Sequence of chain 1.A:
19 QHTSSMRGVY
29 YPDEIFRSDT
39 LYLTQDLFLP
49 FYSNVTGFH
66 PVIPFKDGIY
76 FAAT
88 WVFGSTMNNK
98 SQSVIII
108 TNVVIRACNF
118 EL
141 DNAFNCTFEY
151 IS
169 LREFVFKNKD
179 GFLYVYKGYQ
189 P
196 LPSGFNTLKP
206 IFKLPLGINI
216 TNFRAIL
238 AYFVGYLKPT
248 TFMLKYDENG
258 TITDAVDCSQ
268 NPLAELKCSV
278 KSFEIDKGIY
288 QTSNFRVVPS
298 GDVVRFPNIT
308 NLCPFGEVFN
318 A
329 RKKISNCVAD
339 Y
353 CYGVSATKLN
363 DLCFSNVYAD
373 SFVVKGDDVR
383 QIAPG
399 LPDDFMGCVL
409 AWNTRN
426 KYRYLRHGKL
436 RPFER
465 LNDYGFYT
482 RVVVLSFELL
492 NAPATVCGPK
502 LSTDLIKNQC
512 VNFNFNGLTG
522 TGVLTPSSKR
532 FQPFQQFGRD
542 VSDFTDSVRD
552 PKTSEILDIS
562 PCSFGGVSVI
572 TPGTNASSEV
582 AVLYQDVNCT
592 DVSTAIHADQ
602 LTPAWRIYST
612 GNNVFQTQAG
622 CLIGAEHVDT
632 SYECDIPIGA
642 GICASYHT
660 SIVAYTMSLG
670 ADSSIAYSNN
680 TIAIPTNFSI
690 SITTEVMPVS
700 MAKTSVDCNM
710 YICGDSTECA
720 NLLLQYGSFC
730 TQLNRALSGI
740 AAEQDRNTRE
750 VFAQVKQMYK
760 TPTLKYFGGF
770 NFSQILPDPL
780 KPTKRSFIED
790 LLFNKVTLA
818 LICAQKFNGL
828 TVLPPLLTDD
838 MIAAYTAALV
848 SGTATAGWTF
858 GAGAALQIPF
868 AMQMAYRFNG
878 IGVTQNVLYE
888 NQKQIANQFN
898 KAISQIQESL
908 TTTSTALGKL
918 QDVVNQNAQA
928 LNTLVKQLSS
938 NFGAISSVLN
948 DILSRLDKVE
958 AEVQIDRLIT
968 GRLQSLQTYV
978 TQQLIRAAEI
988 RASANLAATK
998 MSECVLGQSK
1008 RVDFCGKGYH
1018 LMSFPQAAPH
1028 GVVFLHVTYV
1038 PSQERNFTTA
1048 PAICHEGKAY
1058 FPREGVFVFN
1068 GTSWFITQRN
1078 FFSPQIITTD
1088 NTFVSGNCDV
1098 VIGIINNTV

A protein and the small-molecule ligand that binds it are described below.
Small molecule (SMILES): CC(=O)N[C@@H]1[C@@H](O)[C@H](O)[C@@H](CO)O[C@H]1O

Binding-site contacts:
Ligand atom O6 contacts residue GLN773 of chain 1.A at 2.9 Å (h-bond).
Ligand atom C7 contacts residue ASN770 of chain 1.A at 4.2 Å.
Ligand atom C5 contacts residue ASN770 of chain 1.A at 3.6 Å.
Ligand atom C5 contacts residue SER772 of chain 1.A at 4.0 Å.
Ligand atom C8 contacts residue TYR765 of chain 1.A at 3.2 Å (hydrophobic).
Ligand atom O5 contacts residue SER772 of chain 1.A at 3.7 Å.
Ligand atom N2 contacts residue ASN770 of chain 1.A at 2.9 Å (h-bond).
Ligand atom O6 contacts residue SER772 of chain 1.A at 4.5 Å.
Ligand atom C5 contacts residue GLN773 of chain 1.A at 4.3 Å.
Ligand atom N2 contacts residue TYR765 of chain 1.A at 3.9 Å.
Ligand atom C6 contacts residue GLN773 of chain 1.A at 3.8 Å.
Ligand atom C1 contacts residue SER772 of chain 1.A at 3.4 Å.
Ligand atom C7 contacts residue TYR765 of chain 1.A at 4.0 Å (hydrophobic).
Ligand atom C1 contacts residue ASN770 of chain 1.A at 1.4 Å.
Ligand atom C4 contacts residue ASN770 of chain 1.A at 4.2 Å.
Ligand atom O5 contacts residue ASN770 of chain 1.A at 2.4 Å (h-bond).
Ligand atom O5 contacts residue GLN773 of chain 1.A at 4.1 Å.
Ligand atom C2 contacts residue ASN770 of chain 1.A at 2.5 Å.
Ligand atom C3 contacts residue ASN770 of chain 1.A at 3.8 Å.